Sequence of chain 1.B:
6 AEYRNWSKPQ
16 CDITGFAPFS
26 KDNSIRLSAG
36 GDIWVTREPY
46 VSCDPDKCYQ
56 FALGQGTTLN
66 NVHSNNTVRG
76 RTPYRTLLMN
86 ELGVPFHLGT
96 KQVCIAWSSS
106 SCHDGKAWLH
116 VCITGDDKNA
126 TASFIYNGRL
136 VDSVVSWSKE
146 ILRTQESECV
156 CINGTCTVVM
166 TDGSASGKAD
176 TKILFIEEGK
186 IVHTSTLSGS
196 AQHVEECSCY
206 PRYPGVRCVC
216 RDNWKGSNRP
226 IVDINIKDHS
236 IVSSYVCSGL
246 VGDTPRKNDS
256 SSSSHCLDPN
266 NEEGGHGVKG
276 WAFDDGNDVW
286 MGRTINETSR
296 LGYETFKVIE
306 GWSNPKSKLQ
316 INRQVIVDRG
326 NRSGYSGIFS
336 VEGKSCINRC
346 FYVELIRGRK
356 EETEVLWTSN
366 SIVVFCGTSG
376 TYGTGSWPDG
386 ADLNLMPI

Sequence of chain 1.C:
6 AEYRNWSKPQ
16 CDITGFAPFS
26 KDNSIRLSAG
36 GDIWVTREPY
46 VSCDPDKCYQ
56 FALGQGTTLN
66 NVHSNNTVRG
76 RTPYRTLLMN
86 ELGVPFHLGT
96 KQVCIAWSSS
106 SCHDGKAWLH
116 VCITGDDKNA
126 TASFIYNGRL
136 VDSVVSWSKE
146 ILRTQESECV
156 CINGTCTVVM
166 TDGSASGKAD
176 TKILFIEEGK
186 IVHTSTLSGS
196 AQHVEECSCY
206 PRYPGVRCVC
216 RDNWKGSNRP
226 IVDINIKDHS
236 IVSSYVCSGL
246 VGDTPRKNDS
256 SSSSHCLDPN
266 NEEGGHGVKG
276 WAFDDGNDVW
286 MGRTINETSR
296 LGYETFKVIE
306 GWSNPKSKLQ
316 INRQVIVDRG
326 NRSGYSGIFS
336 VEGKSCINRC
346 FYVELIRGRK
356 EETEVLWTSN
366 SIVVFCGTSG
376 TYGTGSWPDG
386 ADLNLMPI

Binding-site contacts:
Ligand atom O6 contacts residue THR379 of chain 1.B at 3.3 Å.
Ligand atom C1 contacts residue THR379 of chain 1.B at 3.7 Å.
Ligand atom O3 contacts residue GLN315 of chain 1.B at 3.4 Å.
Ligand atom C8 contacts residue TYR377 of chain 1.B at 3.9 Å (hydrophobic).
Ligand atom C7 contacts residue ASN124 of chain 1.C at 3.2 Å.
Ligand atom C1 contacts residue GLN315 of chain 1.B at 3.8 Å.
Ligand atom O2 contacts residue GLN315 of chain 1.B at 2.9 Å (h-bond).
Ligand atom C1 contacts residue ASN124 of chain 1.C at 1.4 Å.
Ligand atom O4 contacts residue ASN317 of chain 1.B at 3.7 Å.
Ligand atom O5 contacts residue ASN317 of chain 1.B at 3.9 Å.
Ligand atom O2 contacts residue ILE316 of chain 1.B at 3.7 Å.
Ligand atom O6 contacts residue TYR377 of chain 1.B at 3.7 Å.
Ligand atom O2 contacts residue ARG318 of chain 1.B at 3.3 Å.
Ligand atom C5 contacts residue ASN124 of chain 1.C at 3.7 Å.
Ligand atom C6 contacts residue ILE316 of chain 1.B at 3.8 Å (hydrophobic).
Ligand atom O6 contacts residue GLY378 of chain 1.B at 3.0 Å (h-bond).
Ligand atom N2 contacts residue ASN124 of chain 1.C at 2.7 Å (h-bond).
Ligand atom C2 contacts residue GLN315 of chain 1.B at 3.9 Å.
Ligand atom C3 contacts residue ASN124 of chain 1.C at 3.6 Å.
Ligand atom C5 contacts residue TYR377 of chain 1.B at 3.8 Å (hydrophobic).
Ligand atom O7 contacts residue ASN124 of chain 1.C at 3.3 Å (h-bond).
Ligand atom C6 contacts residue GLY378 of chain 1.B at 3.5 Å.
Ligand atom O4 contacts residue ARG318 of chain 1.B at 3.4 Å (salt-bridge).
Ligand atom O5 contacts residue ILE316 of chain 1.B at 3.6 Å.
Ligand atom C3 contacts residue ASN317 of chain 1.B at 3.7 Å.
Ligand atom O5 contacts residue THR379 of chain 1.B at 3.4 Å.
Ligand atom O3 contacts residue ASN317 of chain 1.B at 3.1 Å (h-bond).
Ligand atom O5 contacts residue ASN124 of chain 1.C at 2.4 Å (h-bond).
Ligand atom C2 contacts residue ASN124 of chain 1.C at 2.2 Å.
Ligand atom C6 contacts residue TYR377 of chain 1.B at 3.3 Å (hydrophobic).
Ligand atom O5 contacts residue GLY378 of chain 1.B at 3.4 Å.
Ligand atom O5 contacts residue TYR377 of chain 1.B at 3.5 Å (h-bond).
Ligand atom O3 contacts residue ASP254 of chain 1.B at 3.2 Å (salt-bridge).
Ligand atom C2 contacts residue THR379 of chain 1.B at 3.7 Å.
Ligand atom O4 contacts residue ARG318 of chain 1.B at 3.7 Å.
Ligand atom C3 contacts residue GLN315 of chain 1.B at 3.9 Å.
Ligand atom C4 contacts residue GLN315 of chain 1.B at 3.2 Å.
Ligand atom N2 contacts residue ASN317 of chain 1.B at 3.9 Å.
Ligand atom C2 contacts residue ARG318 of chain 1.B at 3.9 Å.
Ligand atom C8 contacts residue ASN317 of chain 1.B at 3.5 Å.

The protein below binds the small molecule below.
Small molecule (SMILES): CC(=O)N[C@H]1[C@H](O[C@H]2[C@H](O)[C@@H](NC(C)=O)CO[C@@H]2CO)O[C@H](CO)[C@@H](O[C@@H]2O[C@H](CO[C@@H]3O[C@H](CO)[C@@H](O)[C@H](O)[C@@H]3O)[C@@H](O)[C@H](O[C@@H]3O[C@H](CO)[C@@H](O)[C@H](O)[C@@H]3O)[C@@H]2O)[C@@H]1O